Binding-site contacts:
Ligand atom O contacts residue THR76 of chain 1.A at 3.2 Å.
Ligand atom O contacts residue TYR87 of chain 1.A at 2.6 Å (h-bond).
Ligand atom CB contacts residue ASN80 of chain 1.A at 3.4 Å.
Ligand atom O contacts residue LYS149 of chain 1.A at 3.0 Å (salt-bridge).
Ligand atom C contacts residue TYR87 of chain 1.A at 3.2 Å (hydrophobic).
Ligand atom N contacts residue PHE102 of chain 1.A at 3.3 Å.
Ligand atom OXT contacts residue TYR87 of chain 1.A at 3.3 Å (h-bond).
Ligand atom CA contacts residue THR146 of chain 1.A at 3.4 Å.
Ligand atom CG contacts residue ASN80 of chain 1.A at 3.4 Å.
Ligand atom CZ contacts residue HIS73 of chain 1.A at 3.4 Å.
Ligand atom O contacts residue TRP150 of chain 1.A at 3.0 Å (h-bond).
Ligand atom CD1 contacts residue GLN159 of chain 1.A at 3.3 Å.
Ligand atom CD1 contacts residue TYR174 of chain 1.A at 3.5 Å (hydrophobic).
Ligand atom CD1 contacts residue ASN80 of chain 1.A at 3.4 Å.
Ligand atom CD1 contacts residue ARG173 of chain 1.A at 3.5 Å.
Ligand atom CA contacts residue GLU66 of chain 1.A at 3.5 Å.
Ligand atom CG2 contacts residue GLN159 of chain 1.A at 3.5 Å.
Ligand atom CG1 contacts residue GLN159 of chain 1.A at 3.1 Å.
Ligand atom CG1 contacts residue ASN80 of chain 1.A at 3.3 Å.
Ligand atom OH contacts residue HIS73 of chain 1.A at 2.5 Å (h-bond).
Ligand atom O contacts residue TYR162 of chain 1.A at 2.6 Å (h-bond).
Ligand atom OXT contacts residue LYS149 of chain 1.A at 3.4 Å (salt-bridge).
Ligand atom N contacts residue GLU66 of chain 1.A at 3.3 Å (salt-bridge).
Ligand atom CE2 contacts residue HIS73 of chain 1.A at 3.4 Å.
Ligand atom CB contacts residue THR76 of chain 1.A at 3.3 Å.
Ligand atom CB contacts residue GLN159 of chain 1.A at 3.5 Å.
Ligand atom CD2 contacts residue GLU79 of chain 1.A at 3.5 Å.
Ligand atom O contacts residue THR146 of chain 1.A at 2.5 Å (h-bond).
Ligand atom C contacts residue ASN80 of chain 1.A at 3.2 Å.
Ligand atom O contacts residue ASN80 of chain 1.A at 3.2 Å (h-bond).
Ligand atom N contacts residue TYR174 of chain 1.A at 2.9 Å (h-bond).
Ligand atom C contacts residue THR146 of chain 1.A at 3.3 Å.
Ligand atom O contacts residue LYS69 of chain 1.A at 3.0 Å (salt-bridge).
Ligand atom OXT contacts residue ILE83 of chain 1.A at 3.4 Å.
Ligand atom CB contacts residue THR146 of chain 1.A at 3.3 Å.
Ligand atom N contacts residue TYR10 of chain 1.A at 3.4 Å (h-bond).
Ligand atom CD1 contacts residue TYR10 of chain 1.A at 3.5 Å (hydrophobic).
Ligand atom CA contacts residue ASN80 of chain 1.A at 3.0 Å.
Ligand atom CD1 contacts residue THR76 of chain 1.A at 3.5 Å.
Ligand atom N contacts residue ASN80 of chain 1.A at 2.6 Å (h-bond).

Sequence of chain 1.A:
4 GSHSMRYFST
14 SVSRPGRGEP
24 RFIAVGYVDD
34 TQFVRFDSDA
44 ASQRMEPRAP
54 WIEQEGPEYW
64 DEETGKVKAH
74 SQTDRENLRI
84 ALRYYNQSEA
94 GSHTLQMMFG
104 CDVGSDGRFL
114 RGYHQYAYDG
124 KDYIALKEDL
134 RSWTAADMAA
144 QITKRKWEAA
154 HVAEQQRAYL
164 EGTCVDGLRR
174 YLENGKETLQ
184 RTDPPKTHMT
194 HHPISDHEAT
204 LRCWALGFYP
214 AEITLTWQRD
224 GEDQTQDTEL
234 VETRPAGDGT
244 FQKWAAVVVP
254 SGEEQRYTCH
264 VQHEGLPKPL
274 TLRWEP

This small molecule binds to this protein.
Small molecule (SMILES): CC[C@H](C)[C@H](NC(=O)[C@H](CC(C)C)NC(=O)[C@@H](NC(=O)[C@H](CCCN=C(N)N)NC(=O)[C@@H](NC(=O)[C@@H]1CCCN1C(=O)[C@H](CC(C)C)NC(=O)[C@H](Cc1ccc(O)cc1)NC(=O)[C@@H](N)CC(C)C)C(C)C)C(C)C)C(=O)O